Binding-site contacts:
Ligand atom C1' contacts residue SER345 of chain 1.A at 3.9 Å.
Ligand atom N7 contacts residue ARG347 of chain 1.A at 3.4 Å (salt-bridge).
Ligand atom N6 contacts residue SER280 of chain 1.A at 3.7 Å.
Ligand atom C2 contacts residue SER280 of chain 1.A at 3.4 Å.
Ligand atom N6 contacts residue ARG277 of chain 1.A at 3.7 Å.
Ligand atom N3 contacts residue LYS276 of chain 1.A at 3.6 Å.
Ligand atom O3' contacts residue GLY207 of chain 1.A at 3.5 Å.
Ligand atom C8 contacts residue ARG347 of chain 1.A at 3.8 Å.
Ligand atom C6 contacts residue SER280 of chain 1.A at 3.6 Å.
Ligand atom C2' contacts residue GLU273 of chain 1.A at 3.5 Å.
Ligand atom C5 contacts residue ARG277 of chain 1.A at 3.7 Å.
Ligand atom C3' contacts residue GLY207 of chain 1.A at 3.9 Å.
Ligand atom C8 contacts residue ARG277 of chain 1.A at 3.5 Å.
Ligand atom C2 contacts residue ILE348 of chain 1.A at 3.6 Å (hydrophobic).
Ligand atom C5 contacts residue GLY344 of chain 1.A at 3.5 Å.
Ligand atom O3' contacts residue LYS276 of chain 1.A at 3.5 Å (salt-bridge).
Ligand atom C2' contacts residue LYS276 of chain 1.A at 3.9 Å.
Ligand atom N1 contacts residue SER280 of chain 1.A at 2.7 Å (h-bond).
Ligand atom C4 contacts residue GLY344 of chain 1.A at 3.3 Å.
Ligand atom C8 contacts residue GLY344 of chain 1.A at 3.8 Å.
Ligand atom O2' contacts residue LYS276 of chain 1.A at 2.8 Å (salt-bridge).
Ligand atom N3 contacts residue GLY344 of chain 1.A at 3.7 Å.
Ligand atom O4' contacts residue GLY344 of chain 1.A at 3.3 Å.
Ligand atom C6 contacts residue ARG277 of chain 1.A at 3.8 Å.
Ligand atom O4' contacts residue SER345 of chain 1.A at 3.3 Å (h-bond).
Ligand atom C1' contacts residue GLY344 of chain 1.A at 3.9 Å.
Ligand atom C4' contacts residue GLY207 of chain 1.A at 3.6 Å.
Ligand atom N9 contacts residue GLY344 of chain 1.A at 3.5 Å (h-bond).
Ligand atom C4' contacts residue SER345 of chain 1.A at 3.9 Å.
Ligand atom C4' contacts residue GLY206 of chain 1.A at 3.9 Å.
Ligand atom N6 contacts residue ARG347 of chain 1.A at 3.5 Å.
Ligand atom N1 contacts residue ARG347 of chain 1.A at 4.0 Å.
Ligand atom C5' contacts residue GLY207 of chain 1.A at 3.6 Å.
Ligand atom O3' contacts residue GLY235 of chain 1.A at 3.3 Å.
Ligand atom N1 contacts residue ARG277 of chain 1.A at 3.7 Å.
Ligand atom C6 contacts residue ARG347 of chain 1.A at 3.9 Å.
Ligand atom O2' contacts residue GLU273 of chain 1.A at 2.7 Å (salt-bridge).
Ligand atom C2' contacts residue ARG277 of chain 1.A at 3.8 Å.
Ligand atom N7 contacts residue GLY344 of chain 1.A at 3.8 Å.
Ligand atom N7 contacts residue ARG277 of chain 1.A at 3.5 Å.

Sequence of chain 1.A:
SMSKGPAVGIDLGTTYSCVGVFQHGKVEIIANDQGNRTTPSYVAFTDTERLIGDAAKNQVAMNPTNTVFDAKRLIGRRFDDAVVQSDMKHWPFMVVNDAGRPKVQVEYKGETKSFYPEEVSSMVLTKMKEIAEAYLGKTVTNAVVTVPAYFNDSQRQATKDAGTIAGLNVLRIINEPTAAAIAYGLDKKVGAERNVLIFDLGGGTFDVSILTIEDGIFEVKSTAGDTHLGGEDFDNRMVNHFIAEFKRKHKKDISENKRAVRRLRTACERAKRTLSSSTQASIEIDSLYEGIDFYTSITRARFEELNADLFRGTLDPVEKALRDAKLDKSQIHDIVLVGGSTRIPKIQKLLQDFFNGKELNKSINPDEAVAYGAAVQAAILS

The protein below binds the small molecule below.
Small molecule (SMILES): Nc1ncnc2c1ncn2[C@@H]1O[C@H](CO)[C@@H](O)[C@H]1O